Binding-site contacts:
Ligand atom O5 contacts residue ASN416 of chain 1.C at 2.4 Å (h-bond).
Ligand atom O6 contacts residue NAG1 of chain 1.K at 3.6 Å (h-bond).
Ligand atom N2 contacts residue ASN416 of chain 1.C at 2.9 Å (h-bond).
Ligand atom O6 contacts residue ASN416 of chain 1.C at 4.3 Å.
Ligand atom C6 contacts residue ASN232 of chain 1.C at 4.0 Å.
Ligand atom N2 contacts residue PRO261 of chain 1.C at 3.6 Å.
Ligand atom O6 contacts residue ASN232 of chain 1.C at 3.0 Å (h-bond).
Ligand atom C4 contacts residue ASN416 of chain 1.C at 4.2 Å.
Ligand atom C3 contacts residue ASN416 of chain 1.C at 3.8 Å.
Ligand atom C5 contacts residue ASN416 of chain 1.C at 3.7 Å.
Ligand atom C8 contacts residue PRO261 of chain 1.C at 3.5 Å (hydrophobic).
Ligand atom C7 contacts residue PRO261 of chain 1.C at 4.0 Å (hydrophobic).
Ligand atom C7 contacts residue ASN416 of chain 1.C at 3.7 Å.
Ligand atom O5 contacts residue ASN232 of chain 1.C at 4.3 Å.
Ligand atom O7 contacts residue ASN416 of chain 1.C at 4.2 Å.
Ligand atom C1 contacts residue ASN416 of chain 1.C at 1.4 Å.
Ligand atom C2 contacts residue ASN416 of chain 1.C at 2.5 Å.

Sequence of chain 1.C:
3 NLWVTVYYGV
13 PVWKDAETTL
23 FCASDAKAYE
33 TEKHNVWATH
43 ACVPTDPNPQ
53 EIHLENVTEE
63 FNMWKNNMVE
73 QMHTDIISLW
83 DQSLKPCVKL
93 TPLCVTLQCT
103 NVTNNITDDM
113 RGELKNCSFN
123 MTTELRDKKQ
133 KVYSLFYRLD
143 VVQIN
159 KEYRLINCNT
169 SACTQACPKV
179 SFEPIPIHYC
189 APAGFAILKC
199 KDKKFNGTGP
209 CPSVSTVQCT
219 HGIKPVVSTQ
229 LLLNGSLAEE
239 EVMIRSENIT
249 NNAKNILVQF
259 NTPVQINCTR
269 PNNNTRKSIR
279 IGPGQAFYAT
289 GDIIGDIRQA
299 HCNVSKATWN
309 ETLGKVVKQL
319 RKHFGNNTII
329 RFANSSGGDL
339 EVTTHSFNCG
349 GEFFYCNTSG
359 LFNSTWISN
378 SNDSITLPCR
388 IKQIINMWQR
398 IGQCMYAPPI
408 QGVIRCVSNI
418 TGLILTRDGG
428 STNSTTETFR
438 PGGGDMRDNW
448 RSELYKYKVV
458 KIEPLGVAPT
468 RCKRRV

A protein and the small-molecule ligand that binds it are described below.
Small molecule (SMILES): CC(=O)N[C@@H]1[C@@H](O)[C@H](O)[C@@H](CO)O[C@H]1O